A small-molecule ligand and the protein it binds are described below.
Small molecule (SMILES): CC(=O)N[C@@H]1[C@@H](O)[C@H](O)[C@@H](CO)O[C@H]1O

Binding-site contacts:
Ligand atom C8 contacts residue ASN262 of chain 1.A at 3.6 Å.
Ligand atom C2 contacts residue ASN262 of chain 1.A at 2.7 Å.
Ligand atom O5 contacts residue THR264 of chain 1.A at 3.7 Å.
Ligand atom N2 contacts residue ASN262 of chain 1.A at 3.2 Å (h-bond).
Ligand atom C7 contacts residue ASN262 of chain 1.A at 3.0 Å.
Ligand atom O7 contacts residue ASN262 of chain 1.A at 3.1 Å (h-bond).
Ligand atom C5 contacts residue ASN262 of chain 1.A at 3.6 Å.
Ligand atom C4 contacts residue ASN262 of chain 1.A at 4.3 Å.
Ligand atom O6 contacts residue THR264 of chain 1.A at 3.0 Å (h-bond).
Ligand atom O5 contacts residue ASN262 of chain 1.A at 2.4 Å (h-bond).
Ligand atom C1 contacts residue THR264 of chain 1.A at 4.5 Å.
Ligand atom C8 contacts residue TRP261 of chain 1.A at 3.9 Å (hydrophobic).
Ligand atom C5 contacts residue THR264 of chain 1.A at 4.2 Å.
Ligand atom C3 contacts residue ASN262 of chain 1.A at 4.0 Å.
Ligand atom C6 contacts residue THR264 of chain 1.A at 3.5 Å.
Ligand atom O6 contacts residue ASN262 of chain 1.A at 4.0 Å.
Ligand atom C8 contacts residue THR260 of chain 1.A at 3.8 Å.
Ligand atom C1 contacts residue ASN262 of chain 1.A at 1.4 Å.

Sequence of chain 1.A:
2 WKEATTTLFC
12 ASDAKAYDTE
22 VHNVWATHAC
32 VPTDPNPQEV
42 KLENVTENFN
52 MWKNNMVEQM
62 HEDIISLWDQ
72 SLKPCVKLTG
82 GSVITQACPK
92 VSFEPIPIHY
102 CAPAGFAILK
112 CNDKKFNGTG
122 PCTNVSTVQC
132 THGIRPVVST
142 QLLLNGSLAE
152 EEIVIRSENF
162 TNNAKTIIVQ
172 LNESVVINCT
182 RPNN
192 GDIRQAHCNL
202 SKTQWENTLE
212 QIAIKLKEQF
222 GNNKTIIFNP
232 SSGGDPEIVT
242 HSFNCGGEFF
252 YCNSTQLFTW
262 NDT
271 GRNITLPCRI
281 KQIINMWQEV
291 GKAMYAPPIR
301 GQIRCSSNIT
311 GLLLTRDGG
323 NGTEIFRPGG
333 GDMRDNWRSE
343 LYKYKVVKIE